Binding-site contacts:
Ligand atom C2 contacts residue PHE191 of chain 1.A at 3.6 Å (hydrophobic).
Ligand atom O3 contacts residue HIS78 of chain 1.A at 3.1 Å (h-bond).
Ligand atom C4 contacts residue PHE191 of chain 1.A at 3.3 Å (hydrophobic).
Ligand atom N1 contacts residue ZN1 of chain 1.C at 2.9 Å.
Ligand atom O3 contacts residue ASP241 of chain 1.A at 2.9 Å (salt-bridge).
Ligand atom O4 contacts residue LYS238 of chain 1.A at 3.3 Å (salt-bridge).
Ligand atom C15 contacts residue ALA214 of chain 1.A at 3.7 Å (hydrophobic).
Ligand atom C5 contacts residue HIS19 of chain 1.A at 3.8 Å.
Ligand atom C4 contacts residue THR190 of chain 1.A at 3.0 Å.
Ligand atom C14 contacts residue ARG201 of chain 1.A at 3.3 Å.
Ligand atom O3 contacts residue GLU77 of chain 1.A at 2.5 Å (salt-bridge).
Ligand atom N1 contacts residue ASP241 of chain 1.A at 3.7 Å.
Ligand atom O3 contacts residue ZN1 of chain 1.C at 2.2 Å.
Ligand atom C13 contacts residue GLY209 of chain 1.A at 3.7 Å.
Ligand atom N1 contacts residue HIS264 of chain 1.A at 2.9 Å (h-bond).
Ligand atom C contacts residue MET62 of chain 1.A at 3.3 Å (hydrophobic).
Ligand atom C12 contacts residue VAL216 of chain 1.A at 3.8 Å (hydrophobic).
Ligand atom O contacts residue MET62 of chain 1.A at 3.5 Å.
Ligand atom C18 contacts residue ASP241 of chain 1.A at 3.7 Å.
Ligand atom C3 contacts residue THR190 of chain 1.A at 3.1 Å.
Ligand atom O2 contacts residue HIS237 of chain 1.A at 3.0 Å (h-bond).
Ligand atom C17 contacts residue ASP241 of chain 1.A at 3.5 Å.
Ligand atom O3 contacts residue HIS264 of chain 1.A at 3.0 Å (h-bond).
Ligand atom O contacts residue HIS19 of chain 1.A at 3.4 Å.
Ligand atom C17 contacts residue THR190 of chain 1.A at 3.5 Å.
Ligand atom C7 contacts residue ALA206 of chain 1.A at 3.7 Å (hydrophobic).
Ligand atom O2 contacts residue ZN1 of chain 1.C at 2.1 Å.
Ligand atom O2 contacts residue ASP241 of chain 1.A at 3.3 Å (salt-bridge).
Ligand atom O4 contacts residue ASP241 of chain 1.A at 3.5 Å (salt-bridge).
Ligand atom C14 contacts residue ILE197 of chain 1.A at 3.6 Å (hydrophobic).
Ligand atom C4 contacts residue LEU18 of chain 1.A at 3.7 Å (hydrophobic).
Ligand atom C2 contacts residue THR190 of chain 1.A at 3.2 Å.
Ligand atom C18 contacts residue PHE191 of chain 1.A at 3.5 Å (hydrophobic).
Ligand atom C8 contacts residue GLY192 of chain 1.A at 3.8 Å.
Ligand atom O1 contacts residue MET62 of chain 1.A at 3.5 Å (h-bond).
Ligand atom N1 contacts residue GLU77 of chain 1.A at 3.2 Å (salt-bridge).
Ligand atom C8 contacts residue ALA206 of chain 1.A at 3.7 Å (hydrophobic).
Ligand atom C7 contacts residue GLY192 of chain 1.A at 3.8 Å.
Ligand atom C17 contacts residue ZN1 of chain 1.C at 2.9 Å.
Ligand atom O2 contacts residue THR190 of chain 1.A at 2.7 Å (h-bond).

Sequence of chain 1.A:
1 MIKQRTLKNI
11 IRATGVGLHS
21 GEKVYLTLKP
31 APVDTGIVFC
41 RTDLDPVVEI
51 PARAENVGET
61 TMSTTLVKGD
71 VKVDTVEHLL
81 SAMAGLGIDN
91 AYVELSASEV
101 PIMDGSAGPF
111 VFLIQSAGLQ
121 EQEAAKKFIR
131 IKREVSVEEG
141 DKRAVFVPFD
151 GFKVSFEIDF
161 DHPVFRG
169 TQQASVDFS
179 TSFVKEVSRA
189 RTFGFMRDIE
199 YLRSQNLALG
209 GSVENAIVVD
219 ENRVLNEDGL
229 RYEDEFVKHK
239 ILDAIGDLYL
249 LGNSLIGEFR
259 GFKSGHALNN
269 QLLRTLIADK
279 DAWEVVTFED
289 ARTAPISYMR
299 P

This small molecule binds to this protein.
Small molecule (SMILES): C[C@@](C[C@H]1CN(c2ccc(C#CC3CC3)cc2)C(=O)O1)(C(=O)NO)S(C)(=O)=O